Binding-site contacts:
Ligand atom N1 contacts residue CYS14 of chain 1.A at 3.2 Å.
Ligand atom C16 contacts residue MET54 of chain 1.A at 3.7 Å (hydrophobic).
Ligand atom N14 contacts residue ASP53 of chain 1.A at 2.9 Å (salt-bridge).
Ligand atom C4 contacts residue NDP1 of chain 1.B at 3.8 Å.
Ligand atom N13 contacts residue NDP1 of chain 1.B at 3.5 Å (h-bond).
Ligand atom C2 contacts residue PHE57 of chain 1.A at 4.0 Å (hydrophobic).
Ligand atom C2 contacts residue ALA15 of chain 1.A at 3.7 Å (hydrophobic).
Ligand atom C3 contacts residue PHE57 of chain 1.A at 3.6 Å (hydrophobic).
Ligand atom C8 contacts residue PHE57 of chain 1.A at 3.7 Å (hydrophobic).
Ligand atom N1 contacts residue ILE13 of chain 1.A at 3.8 Å.
Ligand atom C3 contacts residue NDP1 of chain 1.B at 3.4 Å.
Ligand atom C15 contacts residue ASP53 of chain 1.A at 3.5 Å.
Ligand atom N14 contacts residue ALA15 of chain 1.A at 3.6 Å.
Ligand atom C16 contacts residue ASP53 of chain 1.A at 3.8 Å.
Ligand atom N13 contacts residue CYS14 of chain 1.A at 3.8 Å.
Ligand atom N13 contacts residue ILE173 of chain 1.A at 3.4 Å (h-bond).
Ligand atom N14 contacts residue THR194 of chain 1.A at 2.9 Å (h-bond).
Ligand atom C9 contacts residue MES1 of chain 1.D at 3.8 Å.
Ligand atom N1 contacts residue NDP1 of chain 1.B at 3.7 Å.
Ligand atom N13 contacts residue TYR179 of chain 1.A at 3.8 Å.
Ligand atom N1 contacts residue ALA15 of chain 1.A at 3.7 Å.
Ligand atom C10 contacts residue ASN117 of chain 1.A at 3.0 Å.
Ligand atom N14 contacts residue CYS14 of chain 1.A at 3.2 Å (h-bond).
Ligand atom C12 contacts residue NDP1 of chain 1.B at 3.2 Å.
Ligand atom C2 contacts residue ASP53 of chain 1.A at 3.3 Å.
Ligand atom N6 contacts residue ASP53 of chain 1.A at 2.5 Å (salt-bridge).
Ligand atom C2 contacts residue CYS14 of chain 1.A at 3.7 Å (hydrophobic).
Ligand atom C5 contacts residue ASP53 of chain 1.A at 3.5 Å.
Ligand atom N6 contacts residue ALA15 of chain 1.A at 3.8 Å.
Ligand atom N13 contacts residue PHE57 of chain 1.A at 3.7 Å.
Ligand atom C15 contacts residue LEU45 of chain 1.A at 4.0 Å (hydrophobic).
Ligand atom C3 contacts residue CYS14 of chain 1.A at 3.9 Å (hydrophobic).
Ligand atom C10 contacts residue MES1 of chain 1.D at 3.8 Å.
Ligand atom C4 contacts residue PHE57 of chain 1.A at 4.0 Å (hydrophobic).
Ligand atom N13 contacts residue ILE13 of chain 1.A at 3.0 Å (h-bond).
Ligand atom N1 contacts residue PHE57 of chain 1.A at 3.7 Å.
Ligand atom C11 contacts residue ASN117 of chain 1.A at 3.2 Å.
Ligand atom N6 contacts residue PHE57 of chain 1.A at 4.0 Å.
Ligand atom C11 contacts residue NDP1 of chain 1.B at 3.5 Å.
Ligand atom C3 contacts residue ILE13 of chain 1.A at 3.9 Å (hydrophobic).

The protein below binds the small molecule below.
Small molecule (SMILES): CCc1nc(N)nc(N)c1-c1ccccc1

Sequence of chain 1.A:
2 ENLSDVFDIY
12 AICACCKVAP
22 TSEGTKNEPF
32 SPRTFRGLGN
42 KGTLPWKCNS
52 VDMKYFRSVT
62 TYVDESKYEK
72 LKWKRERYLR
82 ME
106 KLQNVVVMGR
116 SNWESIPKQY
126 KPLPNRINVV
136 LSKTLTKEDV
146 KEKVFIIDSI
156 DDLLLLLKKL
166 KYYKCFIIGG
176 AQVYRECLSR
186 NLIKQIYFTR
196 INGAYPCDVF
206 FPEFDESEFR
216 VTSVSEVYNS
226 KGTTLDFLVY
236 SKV